Sequence of chain 1.A:
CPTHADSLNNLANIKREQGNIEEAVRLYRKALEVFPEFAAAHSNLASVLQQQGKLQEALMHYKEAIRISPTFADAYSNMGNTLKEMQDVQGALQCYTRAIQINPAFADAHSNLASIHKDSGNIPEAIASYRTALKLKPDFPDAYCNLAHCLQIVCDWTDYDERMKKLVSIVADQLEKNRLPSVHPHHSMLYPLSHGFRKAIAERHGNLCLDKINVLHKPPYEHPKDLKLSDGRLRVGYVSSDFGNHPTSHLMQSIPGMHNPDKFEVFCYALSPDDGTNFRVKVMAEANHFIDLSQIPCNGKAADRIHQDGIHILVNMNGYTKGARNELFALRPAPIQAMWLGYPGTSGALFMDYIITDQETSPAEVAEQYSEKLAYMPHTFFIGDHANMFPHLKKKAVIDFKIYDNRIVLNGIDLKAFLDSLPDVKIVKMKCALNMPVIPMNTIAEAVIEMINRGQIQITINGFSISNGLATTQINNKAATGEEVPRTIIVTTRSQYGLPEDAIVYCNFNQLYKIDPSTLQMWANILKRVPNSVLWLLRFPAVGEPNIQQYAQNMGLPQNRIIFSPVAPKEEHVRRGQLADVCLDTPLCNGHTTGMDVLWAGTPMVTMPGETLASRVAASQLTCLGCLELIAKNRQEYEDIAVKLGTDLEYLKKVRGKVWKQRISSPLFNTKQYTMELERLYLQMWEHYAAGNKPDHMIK

Binding-site contacts:
Ligand atom O3B contacts residue LYS590 of chain 1.A at 2.4 Å (salt-bridge).
Ligand atom C2B contacts residue ASP617 of chain 1.A at 3.4 Å.
Ligand atom O1A contacts residue GLN531 of chain 1.A at 3.5 Å (h-bond).
Ligand atom O2B contacts residue HIS612 of chain 1.A at 3.1 Å (h-bond).
Ligand atom O2A contacts residue GLN531 of chain 1.A at 2.7 Å (h-bond).
Ligand atom PB contacts residue LYS534 of chain 1.A at 3.5 Å.
Ligand atom C2B contacts residue LYS590 of chain 1.A at 3.5 Å.
Ligand atom O3' contacts residue GLY346 of chain 1.A at 3.4 Å (h-bond).
Ligand atom C6' contacts residue THR252 of chain 1.A at 3.5 Å.
Ligand atom O4 contacts residue ARG596 of chain 1.A at 3.2 Å (salt-bridge).
Ligand atom C3' contacts residue HIS612 of chain 1.A at 3.4 Å.
Ligand atom O2' contacts residue ASP617 of chain 1.A at 3.2 Å (salt-bridge).
Ligand atom O4 contacts residue VAL587 of chain 1.A at 3.3 Å.
Ligand atom O2B contacts residue THR614 of chain 1.A at 3.4 Å (h-bond).
Ligand atom O2 contacts residue LYS590 of chain 1.A at 3.5 Å.
Ligand atom O6' contacts residue THR252 of chain 1.A at 2.6 Å (h-bond).
Ligand atom O1B contacts residue LYS534 of chain 1.A at 2.5 Å (salt-bridge).
Ligand atom C3B contacts residue THR613 of chain 1.A at 3.5 Å.
Ligand atom O2' contacts residue LYS590 of chain 1.A at 2.6 Å (salt-bridge).
Ligand atom PA contacts residue GLN531 of chain 1.A at 3.5 Å.
Ligand atom C4' contacts residue GLY346 of chain 1.A at 3.5 Å.
Ligand atom C3B contacts residue LYS590 of chain 1.A at 3.4 Å.
Ligand atom O2' contacts residue HIS593 of chain 1.A at 3.2 Å (h-bond).
Ligand atom O7' contacts residue HIS190 of chain 1.A at 2.6 Å (h-bond).
Ligand atom C4 contacts residue VAL587 of chain 1.A at 3.5 Å (hydrophobic).
Ligand atom O2B contacts residue THR613 of chain 1.A at 2.4 Å (h-bond).
Ligand atom O4' contacts residue LEU345 of chain 1.A at 2.6 Å (h-bond).
Ligand atom N3 contacts residue HIS593 of chain 1.A at 3.2 Å.
Ligand atom C2 contacts residue HIS593 of chain 1.A at 3.4 Å.
Ligand atom N2' contacts residue HIS612 of chain 1.A at 2.9 Å (h-bond).
Ligand atom C4 contacts residue HIS593 of chain 1.A at 3.3 Å.
Ligand atom N3 contacts residue ALA588 of chain 1.A at 2.9 Å (h-bond).
Ligand atom O3' contacts residue PRO348 of chain 1.A at 3.4 Å.
Ligand atom C8' contacts residue TYR533 of chain 1.A at 3.4 Å (hydrophobic).
Ligand atom C4' contacts residue LEU345 of chain 1.A at 3.4 Å (hydrophobic).
Ligand atom C5' contacts residue THR613 of chain 1.A at 3.3 Å.
Ligand atom O3' contacts residue HIS612 of chain 1.A at 3.5 Å (h-bond).
Ligand atom O1' contacts residue THR613 of chain 1.A at 3.0 Å (h-bond).
Ligand atom O4 contacts residue ALA588 of chain 1.A at 3.0 Å (h-bond).
Ligand atom O4 contacts residue LEU558 of chain 1.A at 3.2 Å.

The small molecule below binds the protein below.
Small molecule (SMILES): CC(=O)N[C@H]1[C@@H](O[P](=O)(O)O[P](=O)(O)OC[C@H]2O[C@@H](n3ccc(=O)[nH]c3=O)[C@H](O)[C@@H]2O)O[C@H](CO)[C@@H](O)[C@@H]1O